Binding-site contacts:
Ligand atom C4 contacts residue ASN138 of chain 2.A at 4.1 Å.
Ligand atom C7 contacts residue ASN138 of chain 2.A at 3.2 Å.
Ligand atom C1 contacts residue ASN138 of chain 2.A at 1.4 Å.
Ligand atom C5 contacts residue ASN138 of chain 2.A at 3.5 Å.
Ligand atom C5 contacts residue THR140 of chain 2.A at 3.8 Å.
Ligand atom O6 contacts residue THR140 of chain 2.A at 4.0 Å.
Ligand atom O6 contacts residue GLU142 of chain 2.A at 3.3 Å (salt-bridge).
Ligand atom C6 contacts residue GLU142 of chain 2.A at 4.0 Å.
Ligand atom C2 contacts residue ASN138 of chain 2.A at 2.4 Å.
Ligand atom O7 contacts residue ASN138 of chain 2.A at 3.1 Å (h-bond).
Ligand atom C8 contacts residue ASN138 of chain 2.A at 4.4 Å.
Ligand atom O7 contacts residue GLN117 of chain 2.A at 3.0 Å (h-bond).
Ligand atom C1 contacts residue GLN117 of chain 2.A at 3.8 Å.
Ligand atom O5 contacts residue THR140 of chain 2.A at 3.3 Å.
Ligand atom C3 contacts residue ASN138 of chain 2.A at 3.8 Å.
Ligand atom C1 contacts residue THR140 of chain 2.A at 3.5 Å.
Ligand atom N2 contacts residue ASN138 of chain 2.A at 2.9 Å (h-bond).
Ligand atom C7 contacts residue GLN117 of chain 2.A at 4.1 Å.
Ligand atom C2 contacts residue GLN117 of chain 2.A at 4.1 Å.
Ligand atom C6 contacts residue THR140 of chain 2.A at 3.7 Å.
Ligand atom O5 contacts residue ASN138 of chain 2.A at 2.3 Å (h-bond).
Ligand atom O5 contacts residue GLN117 of chain 2.A at 3.7 Å.

This protein binds this small molecule.
Small molecule (SMILES): CC(=O)N[C@@H]1[C@@H](O)[C@H](O)[C@@H](CO)O[C@H]1O

Sequence of chain 2.A:
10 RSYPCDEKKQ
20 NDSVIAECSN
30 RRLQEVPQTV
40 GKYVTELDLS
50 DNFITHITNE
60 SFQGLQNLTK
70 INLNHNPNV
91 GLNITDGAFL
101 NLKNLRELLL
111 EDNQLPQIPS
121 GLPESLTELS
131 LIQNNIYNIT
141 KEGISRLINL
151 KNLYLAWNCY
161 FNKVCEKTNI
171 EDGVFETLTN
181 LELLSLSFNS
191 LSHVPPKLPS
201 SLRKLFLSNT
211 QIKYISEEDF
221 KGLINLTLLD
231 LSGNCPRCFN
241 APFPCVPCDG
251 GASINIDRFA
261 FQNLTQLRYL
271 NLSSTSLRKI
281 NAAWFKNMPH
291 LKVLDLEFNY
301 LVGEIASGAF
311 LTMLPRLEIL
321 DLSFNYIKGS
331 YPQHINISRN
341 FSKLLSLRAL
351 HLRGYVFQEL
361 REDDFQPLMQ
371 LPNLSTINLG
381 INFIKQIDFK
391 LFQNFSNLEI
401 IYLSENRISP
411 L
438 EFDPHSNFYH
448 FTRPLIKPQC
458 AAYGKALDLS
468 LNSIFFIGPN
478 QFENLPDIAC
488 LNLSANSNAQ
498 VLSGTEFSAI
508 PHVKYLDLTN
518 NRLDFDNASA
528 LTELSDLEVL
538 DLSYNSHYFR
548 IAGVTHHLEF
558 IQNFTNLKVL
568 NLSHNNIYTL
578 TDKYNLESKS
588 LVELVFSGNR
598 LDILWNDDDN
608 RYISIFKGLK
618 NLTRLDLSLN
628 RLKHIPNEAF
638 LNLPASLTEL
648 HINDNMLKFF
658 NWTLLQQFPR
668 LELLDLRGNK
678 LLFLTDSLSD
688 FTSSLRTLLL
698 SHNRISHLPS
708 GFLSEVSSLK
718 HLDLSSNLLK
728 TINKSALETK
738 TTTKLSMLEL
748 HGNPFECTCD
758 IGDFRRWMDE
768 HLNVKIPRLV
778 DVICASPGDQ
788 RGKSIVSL